Binding-site contacts:
Ligand atom O7 contacts residue ASN17 of chain 1.F at 2.7 Å (h-bond).
Ligand atom C6 contacts residue ASN17 of chain 1.F at 4.3 Å.
Ligand atom C6 contacts residue ASN17 of chain 1.F at 4.5 Å.
Ligand atom C8 contacts residue PHE16 of chain 1.F at 3.8 Å (hydrophobic).
Ligand atom C5 contacts residue ASN17 of chain 1.F at 3.5 Å.
Ligand atom C8 contacts residue PHE12 of chain 1.F at 3.9 Å (hydrophobic).
Ligand atom C7 contacts residue PHE12 of chain 1.F at 4.1 Å (hydrophobic).
Ligand atom C4 contacts residue ASN17 of chain 1.F at 4.0 Å.
Ligand atom C5 contacts residue ASN17 of chain 1.F at 4.5 Å.
Ligand atom C3 contacts residue ASN17 of chain 1.F at 3.7 Å.
Ligand atom C1 contacts residue ASN17 of chain 1.F at 1.4 Å.
Ligand atom O7 contacts residue PHE12 of chain 1.F at 3.4 Å (h-bond).
Ligand atom O5 contacts residue ASN17 of chain 1.F at 2.1 Å (h-bond).
Ligand atom C7 contacts residue GLY13 of chain 1.F at 4.0 Å.
Ligand atom N2 contacts residue ASN17 of chain 1.F at 3.1 Å (h-bond).
Ligand atom C8 contacts residue LEU42 of chain 1.F at 4.4 Å (hydrophobic).
Ligand atom C7 contacts residue ASN17 of chain 1.F at 3.2 Å.
Ligand atom C2 contacts residue ASN17 of chain 1.F at 2.4 Å.
Ligand atom O7 contacts residue GLY13 of chain 1.F at 3.0 Å.
Ligand atom C7 contacts residue PHE16 of chain 1.F at 4.2 Å (hydrophobic).
Ligand atom O7 contacts residue PHE16 of chain 1.F at 4.0 Å.

A small-molecule ligand and the protein it binds are described below.
Small molecule (SMILES): CC(=O)N[C@H]1CO[C@H](CO[C@@H]2O[C@@H](C)[C@@H](O)[C@@H](O)[C@@H]2O)[C@@H](O)[C@@H]1O

Sequence of chain 1.F:
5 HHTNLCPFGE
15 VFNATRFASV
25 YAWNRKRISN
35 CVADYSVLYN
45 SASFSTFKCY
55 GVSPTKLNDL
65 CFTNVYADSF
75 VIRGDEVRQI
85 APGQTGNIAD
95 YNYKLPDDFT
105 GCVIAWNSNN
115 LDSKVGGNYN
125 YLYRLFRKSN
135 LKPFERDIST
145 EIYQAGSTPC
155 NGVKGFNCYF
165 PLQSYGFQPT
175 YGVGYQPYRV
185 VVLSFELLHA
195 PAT